A small-molecule ligand and the protein it binds are described below.
Small molecule (SMILES): CC(=O)N[C@H]1[C@H](O[C@H]2[C@H](O)[C@@H](NC(C)=O)CO[C@@H]2CO)O[C@H](CO)[C@@H](O)[C@@H]1O

Binding-site contacts:
Ligand atom C4 contacts residue ASN397 of chain 1.A at 4.3 Å.
Ligand atom N2 contacts residue ASN397 of chain 1.A at 2.9 Å (h-bond).
Ligand atom C7 contacts residue ASN397 of chain 1.A at 3.1 Å.
Ligand atom C8 contacts residue ASN397 of chain 1.A at 4.3 Å.
Ligand atom C5 contacts residue ASN397 of chain 1.A at 3.6 Å.
Ligand atom C2 contacts residue ASN397 of chain 1.A at 2.5 Å.
Ligand atom O5 contacts residue ASN397 of chain 1.A at 2.4 Å (h-bond).
Ligand atom C8 contacts residue GLU453 of chain 1.B at 3.7 Å.
Ligand atom C1 contacts residue ASN397 of chain 1.A at 1.4 Å.
Ligand atom O7 contacts residue ASN397 of chain 1.A at 3.0 Å (h-bond).
Ligand atom C3 contacts residue ASN397 of chain 1.A at 3.8 Å.

Sequence of chain 1.B:
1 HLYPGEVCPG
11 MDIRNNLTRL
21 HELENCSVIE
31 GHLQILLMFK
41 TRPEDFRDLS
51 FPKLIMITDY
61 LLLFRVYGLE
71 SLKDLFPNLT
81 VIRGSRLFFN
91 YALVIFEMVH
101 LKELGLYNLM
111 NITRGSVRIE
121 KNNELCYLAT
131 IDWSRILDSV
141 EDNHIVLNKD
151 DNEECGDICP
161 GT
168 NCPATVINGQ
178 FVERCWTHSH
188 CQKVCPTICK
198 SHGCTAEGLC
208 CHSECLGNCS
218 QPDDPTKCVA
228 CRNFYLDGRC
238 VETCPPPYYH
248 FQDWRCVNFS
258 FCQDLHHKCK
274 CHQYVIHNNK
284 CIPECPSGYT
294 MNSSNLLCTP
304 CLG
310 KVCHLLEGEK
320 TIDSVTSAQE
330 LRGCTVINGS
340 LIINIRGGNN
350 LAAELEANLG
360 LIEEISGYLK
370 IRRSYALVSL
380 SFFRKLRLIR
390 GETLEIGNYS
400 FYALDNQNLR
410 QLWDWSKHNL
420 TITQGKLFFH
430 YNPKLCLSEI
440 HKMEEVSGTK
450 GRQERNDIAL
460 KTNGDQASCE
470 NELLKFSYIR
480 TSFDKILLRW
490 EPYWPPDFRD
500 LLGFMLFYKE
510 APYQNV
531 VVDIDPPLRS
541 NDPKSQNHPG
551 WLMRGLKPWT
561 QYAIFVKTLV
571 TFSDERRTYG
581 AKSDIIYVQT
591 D

Sequence of chain 1.A:
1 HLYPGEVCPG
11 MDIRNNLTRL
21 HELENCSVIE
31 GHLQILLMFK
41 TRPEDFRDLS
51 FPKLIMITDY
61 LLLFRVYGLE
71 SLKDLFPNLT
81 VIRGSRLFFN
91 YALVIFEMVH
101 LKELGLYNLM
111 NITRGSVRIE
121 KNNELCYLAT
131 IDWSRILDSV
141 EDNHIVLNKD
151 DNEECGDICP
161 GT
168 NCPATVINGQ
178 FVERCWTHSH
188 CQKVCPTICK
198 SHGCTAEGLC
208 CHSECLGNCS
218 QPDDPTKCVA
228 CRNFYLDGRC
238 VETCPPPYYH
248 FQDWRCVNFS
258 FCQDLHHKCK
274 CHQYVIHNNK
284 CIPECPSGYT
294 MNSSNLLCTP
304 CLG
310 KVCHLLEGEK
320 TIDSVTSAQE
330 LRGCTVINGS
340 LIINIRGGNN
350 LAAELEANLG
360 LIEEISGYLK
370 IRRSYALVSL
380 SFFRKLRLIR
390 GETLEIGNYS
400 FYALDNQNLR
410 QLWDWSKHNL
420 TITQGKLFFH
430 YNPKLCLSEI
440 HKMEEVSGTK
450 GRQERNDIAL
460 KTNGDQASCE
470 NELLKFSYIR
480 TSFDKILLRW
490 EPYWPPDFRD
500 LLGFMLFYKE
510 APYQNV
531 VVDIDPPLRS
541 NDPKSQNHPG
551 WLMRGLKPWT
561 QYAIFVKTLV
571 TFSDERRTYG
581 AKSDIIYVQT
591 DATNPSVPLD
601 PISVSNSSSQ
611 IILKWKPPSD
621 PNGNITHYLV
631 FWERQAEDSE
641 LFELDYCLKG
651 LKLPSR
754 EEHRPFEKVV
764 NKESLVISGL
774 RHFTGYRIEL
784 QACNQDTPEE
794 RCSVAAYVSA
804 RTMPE